Binding-site contacts:
Ligand atom C5A contacts residue TYR145 of chain 1.A at 3.8 Å (hydrophobic).
Ligand atom C4B contacts residue ILE125 of chain 1.A at 3.9 Å (hydrophobic).
Ligand atom N2 contacts residue ASN215 of chain 1.A at 3.7 Å.
Ligand atom C3 contacts residue LEU103 of chain 1.A at 4.1 Å (hydrophobic).
Ligand atom CL2 contacts residue LEU187 of chain 1.A at 3.9 Å.
Ligand atom O1B contacts residue ILE125 of chain 1.A at 3.5 Å.
Ligand atom C3B contacts residue ILE125 of chain 1.A at 3.5 Å (hydrophobic).
Ligand atom O1 contacts residue MET217 of chain 1.A at 4.2 Å.
Ligand atom C1B contacts residue ILE125 of chain 1.A at 3.1 Å (hydrophobic).
Ligand atom C4A contacts residue LEU127 of chain 1.A at 4.0 Å (hydrophobic).
Ligand atom C4A contacts residue TYR145 of chain 1.A at 3.3 Å (hydrophobic).
Ligand atom C5B contacts residue TYR147 of chain 1.A at 3.9 Å (hydrophobic).
Ligand atom N3A contacts residue PHE182 of chain 1.A at 4.0 Å.
Ligand atom C2C contacts residue MET217 of chain 1.A at 3.7 Å (hydrophobic).
Ligand atom C2A contacts residue ILE220 of chain 1.A at 3.8 Å (hydrophobic).
Ligand atom C1C contacts residue LEU103 of chain 1.A at 4.1 Å (hydrophobic).
Ligand atom C2B contacts residue ILE125 of chain 1.A at 3.1 Å (hydrophobic).
Ligand atom C31 contacts residue GLN104 of chain 1.A at 3.6 Å.
Ligand atom C4 contacts residue LEU103 of chain 1.A at 3.4 Å (hydrophobic).
Ligand atom C5A contacts residue ILE220 of chain 1.A at 3.9 Å (hydrophobic).
Ligand atom C6B contacts residue ILE125 of chain 1.A at 3.6 Å (hydrophobic).
Ligand atom C5A contacts residue TYR147 of chain 1.A at 4.1 Å (hydrophobic).
Ligand atom C31 contacts residue MET195 of chain 1.A at 3.5 Å (hydrophobic).
Ligand atom C2A contacts residue PHE182 of chain 1.A at 4.2 Å (hydrophobic).
Ligand atom CL2 contacts residue ILE184 of chain 1.A at 3.9 Å.
Ligand atom C5A contacts residue MET146 of chain 1.A at 3.7 Å (hydrophobic).
Ligand atom N3A contacts residue LEU127 of chain 1.A at 4.1 Å.
Ligand atom O1A contacts residue ILE220 of chain 1.A at 3.6 Å.
Ligand atom C3B contacts residue ILE220 of chain 1.A at 4.2 Å (hydrophobic).
Ligand atom C5 contacts residue LEU103 of chain 1.A at 3.8 Å (hydrophobic).
Ligand atom CL2 contacts residue TYR147 of chain 1.A at 3.4 Å.
Ligand atom C4A contacts residue ILE220 of chain 1.A at 4.1 Å (hydrophobic).
Ligand atom CL1 contacts residue ILE125 of chain 1.A at 3.5 Å.
Ligand atom C6B contacts residue ILE184 of chain 1.A at 4.1 Å (hydrophobic).
Ligand atom CL1 contacts residue ILE239 of chain 1.A at 3.8 Å.
Ligand atom C5B contacts residue ILE125 of chain 1.A at 3.9 Å (hydrophobic).
Ligand atom O1A contacts residue TYR147 of chain 1.A at 4.0 Å.
Ligand atom C4C contacts residue MET217 of chain 1.A at 4.2 Å (hydrophobic).
Ligand atom N2 contacts residue THR102 of chain 1.A at 4.2 Å.
Ligand atom C4B contacts residue ILE220 of chain 1.A at 4.0 Å (hydrophobic).

A small-molecule ligand and the protein it binds are described below.
Small molecule (SMILES): Cc1cc(CCCCCOc2c(Cl)cc(C3=NCCO3)cc2Cl)on1

Sequence of chain 1.A:
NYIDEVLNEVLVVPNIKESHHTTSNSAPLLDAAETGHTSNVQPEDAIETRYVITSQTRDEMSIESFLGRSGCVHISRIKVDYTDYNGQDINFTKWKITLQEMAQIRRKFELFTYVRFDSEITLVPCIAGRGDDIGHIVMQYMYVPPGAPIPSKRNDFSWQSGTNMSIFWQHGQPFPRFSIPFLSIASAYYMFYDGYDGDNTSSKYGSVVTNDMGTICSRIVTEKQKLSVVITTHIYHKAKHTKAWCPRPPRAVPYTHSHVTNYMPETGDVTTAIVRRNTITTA